Binding-site contacts:
Ligand atom C1 contacts residue BXF1 of chain 1.C at 2.4 Å.
Ligand atom O1 contacts residue GLU284 of chain 1.A at 3.3 Å (salt-bridge).
Ligand atom O41 contacts residue PRO229 of chain 1.A at 3.0 Å (h-bond).
Ligand atom N3 contacts residue TYR158 of chain 1.A at 3.9 Å.
Ligand atom O1 contacts residue GLY285 of chain 1.A at 4.2 Å.
Ligand atom O42 contacts residue PRO229 of chain 1.A at 3.6 Å.
Ligand atom O32 contacts residue GLY285 of chain 1.A at 4.4 Å.
Ligand atom C3 contacts residue BXF1 of chain 1.C at 4.3 Å.
Ligand atom O31 contacts residue GLN216 of chain 1.A at 3.4 Å (h-bond).
Ligand atom N3 contacts residue PRO229 of chain 1.A at 4.3 Å.
Ligand atom N4 contacts residue ALA230 of chain 1.A at 4.2 Å.
Ligand atom O42 contacts residue TYR158 of chain 1.A at 3.2 Å (h-bond).
Ligand atom C3 contacts residue GLY285 of chain 1.A at 4.0 Å.
Ligand atom N3 contacts residue GLY285 of chain 1.A at 4.4 Å.
Ligand atom C2 contacts residue GLU284 of chain 1.A at 3.7 Å.
Ligand atom O32 contacts residue PRO229 of chain 1.A at 3.3 Å (h-bond).
Ligand atom C3 contacts residue TYR158 of chain 1.A at 4.1 Å (hydrophobic).
Ligand atom C6 contacts residue BXF1 of chain 1.C at 3.5 Å.
Ligand atom C4 contacts residue TYR158 of chain 1.A at 4.4 Å (hydrophobic).
Ligand atom N4 contacts residue PRO229 of chain 1.A at 3.5 Å (h-bond).
Ligand atom O1 contacts residue BXF1 of chain 1.C at 1.4 Å.
Ligand atom C4 contacts residue GLY285 of chain 1.A at 3.8 Å.
Ligand atom C1 contacts residue GLU284 of chain 1.A at 3.3 Å.
Ligand atom C2 contacts residue BXF1 of chain 1.C at 2.9 Å.
Ligand atom C2 contacts residue GLY285 of chain 1.A at 4.2 Å.
Ligand atom O41 contacts residue ALA230 of chain 1.A at 3.2 Å.
Ligand atom N4 contacts residue TYR158 of chain 1.A at 4.3 Å.
Ligand atom O41 contacts residue GLY285 of chain 1.A at 4.3 Å.
Ligand atom C6 contacts residue GLY285 of chain 1.A at 3.6 Å.
Ligand atom O31 contacts residue TRP287 of chain 1.A at 3.7 Å.
Ligand atom C2 contacts residue TRP287 of chain 1.A at 4.4 Å (hydrophobic).
Ligand atom O32 contacts residue TYR158 of chain 1.A at 4.3 Å.
Ligand atom C4 contacts residue PRO229 of chain 1.A at 4.1 Å (hydrophobic).
Ligand atom C6 contacts residue GLU284 of chain 1.A at 3.6 Å.
Ligand atom C5 contacts residue GLU284 of chain 1.A at 4.2 Å.
Ligand atom C5 contacts residue GLY285 of chain 1.A at 3.8 Å.
Ligand atom N4 contacts residue GLY285 of chain 1.A at 4.4 Å.
Ligand atom C1 contacts residue GLY285 of chain 1.A at 3.8 Å.
Ligand atom N3 contacts residue GLN216 of chain 1.A at 4.4 Å.
Ligand atom C3 contacts residue GLU284 of chain 1.A at 4.4 Å.

The protein below binds the small molecule below.
Small molecule (SMILES): O=[N+]([O-])c1ccc(O)cc1[N+](=O)[O-]

Sequence of chain 1.A:
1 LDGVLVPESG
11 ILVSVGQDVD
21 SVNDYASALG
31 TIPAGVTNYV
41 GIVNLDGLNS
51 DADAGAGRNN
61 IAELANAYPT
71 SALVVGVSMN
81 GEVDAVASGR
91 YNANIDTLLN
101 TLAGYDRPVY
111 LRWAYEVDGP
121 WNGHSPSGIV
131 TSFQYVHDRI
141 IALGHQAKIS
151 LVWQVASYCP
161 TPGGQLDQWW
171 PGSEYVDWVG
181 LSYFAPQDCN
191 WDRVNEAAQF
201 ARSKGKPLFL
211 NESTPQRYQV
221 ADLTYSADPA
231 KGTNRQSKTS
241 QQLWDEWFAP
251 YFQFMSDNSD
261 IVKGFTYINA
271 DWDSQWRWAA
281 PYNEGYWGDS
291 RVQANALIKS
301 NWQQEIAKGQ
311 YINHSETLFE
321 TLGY